Sequence of chain 2.A:
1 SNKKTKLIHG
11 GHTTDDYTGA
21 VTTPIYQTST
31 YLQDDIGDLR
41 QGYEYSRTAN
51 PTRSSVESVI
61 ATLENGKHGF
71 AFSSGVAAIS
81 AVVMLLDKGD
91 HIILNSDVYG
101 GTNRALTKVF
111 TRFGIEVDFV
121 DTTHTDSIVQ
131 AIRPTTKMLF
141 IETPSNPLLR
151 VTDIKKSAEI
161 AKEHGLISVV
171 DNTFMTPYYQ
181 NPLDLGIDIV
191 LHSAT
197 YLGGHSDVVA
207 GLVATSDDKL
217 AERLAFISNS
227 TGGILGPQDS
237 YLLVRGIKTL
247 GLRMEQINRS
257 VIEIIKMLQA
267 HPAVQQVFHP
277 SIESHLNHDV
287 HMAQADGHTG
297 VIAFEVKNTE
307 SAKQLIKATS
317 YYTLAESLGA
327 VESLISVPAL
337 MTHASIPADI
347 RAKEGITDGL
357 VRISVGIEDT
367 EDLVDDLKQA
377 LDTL

Sequence of chain 4.A:
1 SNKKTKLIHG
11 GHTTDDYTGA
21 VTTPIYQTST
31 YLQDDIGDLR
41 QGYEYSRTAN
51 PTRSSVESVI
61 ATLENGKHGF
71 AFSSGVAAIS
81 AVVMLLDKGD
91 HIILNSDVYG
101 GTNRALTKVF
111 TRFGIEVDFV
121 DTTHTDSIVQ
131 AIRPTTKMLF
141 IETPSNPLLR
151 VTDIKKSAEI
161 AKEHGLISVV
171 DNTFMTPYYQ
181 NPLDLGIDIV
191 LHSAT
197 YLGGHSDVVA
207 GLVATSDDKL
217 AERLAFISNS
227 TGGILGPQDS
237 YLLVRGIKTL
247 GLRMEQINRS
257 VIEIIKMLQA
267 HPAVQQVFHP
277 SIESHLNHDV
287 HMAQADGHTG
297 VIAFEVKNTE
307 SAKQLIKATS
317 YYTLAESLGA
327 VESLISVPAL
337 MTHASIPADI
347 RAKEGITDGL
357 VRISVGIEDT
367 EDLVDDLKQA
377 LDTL

Binding-site contacts:
Ligand atom C4 contacts residue ILE223 of chain 4.A at 4.1 Å (hydrophobic).
Ligand atom C3 contacts residue ARG112 of chain 2.A at 3.0 Å.
Ligand atom C3 contacts residue LEU85 of chain 4.A at 4.4 Å (hydrophobic).
Ligand atom C2 contacts residue ASP87 of chain 4.A at 4.3 Å.
Ligand atom C4 contacts residue ARG219 of chain 4.A at 3.7 Å.
Ligand atom C7 contacts residue ARG219 of chain 4.A at 3.4 Å.
Ligand atom C9 contacts residue ARG219 of chain 4.A at 3.9 Å.
Ligand atom C2 contacts residue LEU85 of chain 4.A at 4.4 Å (hydrophobic).
Ligand atom C4 contacts residue PHE222 of chain 4.A at 3.9 Å (hydrophobic).
Ligand atom N1 contacts residue ARG112 of chain 2.A at 4.3 Å.
Ligand atom BR contacts residue ARG219 of chain 4.A at 4.2 Å.
Ligand atom C8 contacts residue ARG219 of chain 4.A at 3.6 Å.
Ligand atom C9 contacts residue ARG112 of chain 2.A at 4.2 Å.
Ligand atom C6 contacts residue PHE222 of chain 4.A at 4.2 Å (hydrophobic).
Ligand atom N1 contacts residue ARG219 of chain 4.A at 3.9 Å.
Ligand atom C2 contacts residue ARG112 of chain 2.A at 3.5 Å.
Ligand atom BR contacts residue GLU218 of chain 4.A at 4.2 Å.
Ligand atom C5 contacts residue ARG219 of chain 4.A at 3.4 Å.
Ligand atom C3 contacts residue ARG219 of chain 4.A at 4.1 Å.
Ligand atom C6 contacts residue ARG219 of chain 4.A at 3.3 Å.
Ligand atom C2 contacts residue ARG219 of chain 4.A at 4.1 Å.
Ligand atom C3 contacts residue MET84 of chain 4.A at 4.2 Å (hydrophobic).
Ligand atom C5 contacts residue PHE222 of chain 4.A at 3.4 Å (hydrophobic).
Ligand atom BR contacts residue PHE222 of chain 4.A at 4.2 Å.
Ligand atom C11 contacts residue ARG219 of chain 4.A at 3.7 Å.
Ligand atom C10 contacts residue ARG219 of chain 4.A at 4.5 Å.

The small molecule below binds the protein below.
Small molecule (SMILES): O=C(O)CNC(=O)Cn1ccc2ccc(Br)cc21